Sequence of chain 14.A:
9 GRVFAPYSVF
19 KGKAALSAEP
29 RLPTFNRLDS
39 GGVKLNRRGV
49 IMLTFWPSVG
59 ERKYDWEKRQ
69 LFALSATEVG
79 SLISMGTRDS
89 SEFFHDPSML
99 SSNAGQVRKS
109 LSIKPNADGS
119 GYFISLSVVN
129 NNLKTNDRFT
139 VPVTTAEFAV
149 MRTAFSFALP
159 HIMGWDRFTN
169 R

Binding-site contacts:
Ligand atom N3 contacts residue PHE92 of chain 23.A at 3.3 Å (h-bond).
Ligand atom C6 contacts residue TRP64 of chain 1.A at 3.4 Å (hydrophobic).
Ligand atom O2 contacts residue LYS21 of chain 14.A at 3.5 Å.
Ligand atom C4' contacts residue ASP94 of chain 23.A at 3.6 Å.
Ligand atom C6 contacts residue PHE18 of chain 1.A at 3.5 Å (hydrophobic).
Ligand atom OP1 contacts residue HIS93 of chain 23.A at 2.6 Å (h-bond).
Ligand atom O2 contacts residue MET97 of chain 23.A at 3.3 Å.
Ligand atom N3 contacts residue PHE18 of chain 1.A at 3.5 Å.
Ligand atom O4' contacts residue LEU98 of chain 23.A at 3.4 Å.
Ligand atom OP1 contacts residue LYS61 of chain 1.A at 3.0 Å.
Ligand atom OP1 contacts residue ALA71 of chain 23.A at 3.0 Å (h-bond).
Ligand atom O4' contacts residue HIS93 of chain 23.A at 3.6 Å.
Ligand atom C4 contacts residue PHE18 of chain 1.A at 3.4 Å (hydrophobic).
Ligand atom O4' contacts residue TRP64 of chain 1.A at 3.4 Å (h-bond).
Ligand atom C2 contacts residue PHE12 of chain 1.A at 3.4 Å (hydrophobic).
Ligand atom O2 contacts residue LEU69 of chain 23.A at 3.5 Å.
Ligand atom O4 contacts residue LYS21 of chain 14.A at 3.4 Å (salt-bridge).
Ligand atom O2 contacts residue ASP94 of chain 23.A at 3.0 Å (salt-bridge).
Ligand atom N3 contacts residue ARG45 of chain 23.A at 3.5 Å (salt-bridge).
Ligand atom O4' contacts residue ASP94 of chain 23.A at 3.3 Å (salt-bridge).
Ligand atom N3 contacts residue LYS21 of chain 14.A at 3.1 Å (salt-bridge).
Ligand atom OP1 contacts residue TYR62 of chain 1.A at 2.8 Å (h-bond).
Ligand atom C7 contacts residue LEU36 of chain 23.A at 3.4 Å (hydrophobic).
Ligand atom O3' contacts residue ALA71 of chain 23.A at 3.4 Å.
Ligand atom C1' contacts residue LEU98 of chain 23.A at 3.4 Å (hydrophobic).
Ligand atom O4' contacts residue MET50 of chain 23.A at 3.5 Å.
Ligand atom O4 contacts residue SER16 of chain 1.A at 3.0 Å (h-bond).
Ligand atom C2 contacts residue PHE18 of chain 1.A at 3.5 Å (hydrophobic).
Ligand atom O3' contacts residue SER38 of chain 23.A at 3.4 Å (h-bond).
Ligand atom O2 contacts residue PHE12 of chain 1.A at 2.9 Å.
Ligand atom C7 contacts residue SER25 of chain 1.A at 3.4 Å.
Ligand atom OP2 contacts residue LYS107 of chain 23.A at 2.6 Å (salt-bridge).
Ligand atom OP1 contacts residue LYS107 of chain 23.A at 2.8 Å (salt-bridge).
Ligand atom C1' contacts residue ASP94 of chain 23.A at 3.2 Å.
Ligand atom C5 contacts residue HIS93 of chain 23.A at 3.5 Å.
Ligand atom C5 contacts residue PHE18 of chain 1.A at 3.4 Å (hydrophobic).
Ligand atom C5' contacts residue TYR62 of chain 1.A at 3.2 Å (hydrophobic).
Ligand atom O4' contacts residue TRP54 of chain 1.A at 3.5 Å (h-bond).
Ligand atom C7 contacts residue HIS93 of chain 23.A at 3.5 Å.
Ligand atom O2 contacts residue ARG60 of chain 1.A at 3.4 Å.

The small molecule below binds the protein below.
Small molecule (SMILES): Cc1cn([C@H]2C[C@H](O[P](=O)(O)OC[C@H]3O[C@@H](n4cc(C)c(=O)[nH]c4=O)C[C@@H]3O[P](=O)(O)OC[C@H]3O[C@@H](n4cc(C)c(=O)[nH]c4=O)C[C@@H]3O)[C@@H](CO[P](=O)(O)O[C@H]3C[C@H](n4cc(C)c(=O)[nH]c4=O)O[C@@H]3CO[P](=O)(O)O[C@H]3C[C@H](n4cc(C)c(=O)[nH]c4=O)O[C@@H]3CO[P](=O)(O)O[C@H]3C[C@H](n4cc(C)c(=O)[nH]c4=O)O[C@@H]3CO[P](=O)(O)O[C@H]3C[C@H](n4cc(C)c(=O)[nH]c4=O)O[C@@H]3CO[P](=O)(O)O[C@H]3C[C@H](n4cc(C)c(=O)[nH]c4=O)O[C@@H]3CO[P](=O)(O)O[C@H]3C[C@H](n4cc(C)c(=O)[nH]c4=O)O[C@@H]3COP(=O)=O)O2)c(=O)[nH]c1=O

Sequence of chain 1.A:
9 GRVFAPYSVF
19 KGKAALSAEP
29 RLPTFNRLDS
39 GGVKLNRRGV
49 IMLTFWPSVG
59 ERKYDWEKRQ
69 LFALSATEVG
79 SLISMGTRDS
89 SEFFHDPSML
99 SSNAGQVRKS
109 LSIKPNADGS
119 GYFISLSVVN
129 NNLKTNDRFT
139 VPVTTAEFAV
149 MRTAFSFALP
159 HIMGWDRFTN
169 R

Sequence of chain 23.A:
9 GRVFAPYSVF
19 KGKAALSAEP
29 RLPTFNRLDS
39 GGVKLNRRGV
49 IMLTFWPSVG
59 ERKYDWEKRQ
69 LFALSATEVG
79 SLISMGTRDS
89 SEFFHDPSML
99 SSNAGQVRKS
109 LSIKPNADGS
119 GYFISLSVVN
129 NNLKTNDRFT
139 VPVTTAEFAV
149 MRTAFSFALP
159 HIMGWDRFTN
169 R